Sequence of chain 1.A:
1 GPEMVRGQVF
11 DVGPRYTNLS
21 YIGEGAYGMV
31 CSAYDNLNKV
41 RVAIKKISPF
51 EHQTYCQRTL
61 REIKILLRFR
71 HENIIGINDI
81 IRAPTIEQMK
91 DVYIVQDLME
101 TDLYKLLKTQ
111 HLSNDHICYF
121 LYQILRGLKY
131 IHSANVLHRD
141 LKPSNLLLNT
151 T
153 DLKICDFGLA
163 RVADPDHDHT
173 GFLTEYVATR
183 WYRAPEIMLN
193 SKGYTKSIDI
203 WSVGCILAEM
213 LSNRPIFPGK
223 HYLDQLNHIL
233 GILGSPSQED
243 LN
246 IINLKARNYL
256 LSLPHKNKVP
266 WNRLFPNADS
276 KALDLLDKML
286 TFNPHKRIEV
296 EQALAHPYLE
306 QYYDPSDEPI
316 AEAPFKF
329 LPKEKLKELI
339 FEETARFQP

Binding-site contacts:
Ligand atom C8 contacts residue ASP97 of chain 1.A at 3.6 Å.
Ligand atom N9 contacts residue ALA43 of chain 1.A at 3.4 Å.
Ligand atom N2 contacts residue LEU98 of chain 1.A at 3.7 Å.
Ligand atom N9 contacts residue GLN96 of chain 1.A at 4.3 Å.
Ligand atom C5 contacts residue LEU147 of chain 1.A at 4.0 Å (hydrophobic).
Ligand atom S6 contacts residue LYS45 of chain 1.A at 3.7 Å.
Ligand atom C8 contacts residue GLN96 of chain 1.A at 3.1 Å.
Ligand atom C8 contacts residue LYS45 of chain 1.A at 3.7 Å.
Ligand atom C5 contacts residue ALA43 of chain 1.A at 3.9 Å (hydrophobic).
Ligand atom C2 contacts residue MET99 of chain 1.A at 3.4 Å (hydrophobic).
Ligand atom C8 contacts residue LEU147 of chain 1.A at 3.4 Å (hydrophobic).
Ligand atom C6 contacts residue LEU147 of chain 1.A at 4.5 Å (hydrophobic).
Ligand atom N3 contacts residue MET99 of chain 1.A at 3.0 Å (h-bond).
Ligand atom C4 contacts residue ALA43 of chain 1.A at 3.4 Å (hydrophobic).
Ligand atom S6 contacts residue VAL30 of chain 1.A at 4.4 Å.
Ligand atom C4 contacts residue ASP97 of chain 1.A at 3.8 Å.
Ligand atom N9 contacts residue LEU147 of chain 1.A at 3.8 Å.
Ligand atom C8 contacts residue ILE75 of chain 1.A at 4.3 Å (hydrophobic).
Ligand atom N2 contacts residue ILE22 of chain 1.A at 4.1 Å.
Ligand atom C4 contacts residue LEU98 of chain 1.A at 4.5 Å (hydrophobic).
Ligand atom N3 contacts residue ALA43 of chain 1.A at 3.7 Å.
Ligand atom C4 contacts residue MET99 of chain 1.A at 3.7 Å (hydrophobic).
Ligand atom C5 contacts residue LYS45 of chain 1.A at 3.9 Å.
Ligand atom C6 contacts residue LYS45 of chain 1.A at 4.3 Å.
Ligand atom N3 contacts residue LEU98 of chain 1.A at 3.8 Å.
Ligand atom S6 contacts residue DMS1 of chain 1.E at 3.6 Å.
Ligand atom N2 contacts residue MET99 of chain 1.A at 2.7 Å (h-bond).
Ligand atom N7 contacts residue ALA43 of chain 1.A at 4.2 Å.
Ligand atom N7 contacts residue LYS45 of chain 1.A at 3.0 Å (salt-bridge).
Ligand atom N9 contacts residue ASP97 of chain 1.A at 2.7 Å (salt-bridge).
Ligand atom N9 contacts residue LEU98 of chain 1.A at 4.2 Å.
Ligand atom N1 contacts residue MET99 of chain 1.A at 4.5 Å.
Ligand atom N9 contacts residue MET99 of chain 1.A at 3.8 Å.
Ligand atom N3 contacts residue ASP97 of chain 1.A at 4.2 Å.
Ligand atom N7 contacts residue LEU147 of chain 1.A at 3.5 Å.
Ligand atom C8 contacts residue ALA43 of chain 1.A at 3.9 Å (hydrophobic).
Ligand atom C4 contacts residue LEU147 of chain 1.A at 4.2 Å (hydrophobic).
Ligand atom N7 contacts residue GLN96 of chain 1.A at 3.4 Å (h-bond).
Ligand atom C2 contacts residue ALA43 of chain 1.A at 4.4 Å (hydrophobic).
Ligand atom C2 contacts residue LEU98 of chain 1.A at 4.1 Å (hydrophobic).

A protein and the small-molecule ligand that binds it are described below.
Small molecule (SMILES): Nc1nc2[nH]cnc2c(=S)[nH]1